Binding-site contacts:
Ligand atom O4' contacts residue HIS1387 of chain 1.A at 3.9 Å.
Ligand atom C4' contacts residue LYS1102 of chain 1.A at 4.4 Å.
Ligand atom OP1 contacts residue LYS1102 of chain 1.A at 4.0 Å.
Ligand atom O5' contacts residue LYS1102 of chain 1.A at 4.5 Å.
Ligand atom O5' contacts residue LEU508 of chain 1.B at 2.3 Å (h-bond).
Ligand atom C3' contacts residue LEU508 of chain 1.B at 3.9 Å (hydrophobic).
Ligand atom O3' contacts residue LYS1102 of chain 1.A at 4.2 Å.
Ligand atom P contacts residue LEU508 of chain 1.B at 4.3 Å.
Ligand atom C5' contacts residue HIS1387 of chain 1.A at 3.6 Å.
Ligand atom OP1 contacts residue ALA1108 of chain 1.A at 4.0 Å.
Ligand atom C4' contacts residue HIS1387 of chain 1.A at 4.0 Å.
Ligand atom C3' contacts residue HIS1387 of chain 1.A at 4.5 Å.
Ligand atom C5' contacts residue LEU508 of chain 1.B at 4.2 Å (hydrophobic).
Ligand atom O5' contacts residue ARG512 of chain 1.B at 4.5 Å.
Ligand atom O3' contacts residue HIS1387 of chain 1.A at 3.6 Å.
Ligand atom C5' contacts residue LYS1102 of chain 1.A at 3.4 Å.
Ligand atom C4' contacts residue HIS1387 of chain 1.A at 3.9 Å.
Ligand atom C1' contacts residue HIS1387 of chain 1.A at 4.3 Å.
Ligand atom C5' contacts residue LEU508 of chain 1.B at 3.2 Å (hydrophobic).
Ligand atom OP1 contacts residue LEU508 of chain 1.B at 3.5 Å.
Ligand atom C4' contacts residue LEU508 of chain 1.B at 3.4 Å (hydrophobic).
Ligand atom O4' contacts residue HIS1387 of chain 1.A at 4.3 Å.
Ligand atom O3' contacts residue LEU508 of chain 1.B at 3.2 Å.

Sequence of chain 1.B:
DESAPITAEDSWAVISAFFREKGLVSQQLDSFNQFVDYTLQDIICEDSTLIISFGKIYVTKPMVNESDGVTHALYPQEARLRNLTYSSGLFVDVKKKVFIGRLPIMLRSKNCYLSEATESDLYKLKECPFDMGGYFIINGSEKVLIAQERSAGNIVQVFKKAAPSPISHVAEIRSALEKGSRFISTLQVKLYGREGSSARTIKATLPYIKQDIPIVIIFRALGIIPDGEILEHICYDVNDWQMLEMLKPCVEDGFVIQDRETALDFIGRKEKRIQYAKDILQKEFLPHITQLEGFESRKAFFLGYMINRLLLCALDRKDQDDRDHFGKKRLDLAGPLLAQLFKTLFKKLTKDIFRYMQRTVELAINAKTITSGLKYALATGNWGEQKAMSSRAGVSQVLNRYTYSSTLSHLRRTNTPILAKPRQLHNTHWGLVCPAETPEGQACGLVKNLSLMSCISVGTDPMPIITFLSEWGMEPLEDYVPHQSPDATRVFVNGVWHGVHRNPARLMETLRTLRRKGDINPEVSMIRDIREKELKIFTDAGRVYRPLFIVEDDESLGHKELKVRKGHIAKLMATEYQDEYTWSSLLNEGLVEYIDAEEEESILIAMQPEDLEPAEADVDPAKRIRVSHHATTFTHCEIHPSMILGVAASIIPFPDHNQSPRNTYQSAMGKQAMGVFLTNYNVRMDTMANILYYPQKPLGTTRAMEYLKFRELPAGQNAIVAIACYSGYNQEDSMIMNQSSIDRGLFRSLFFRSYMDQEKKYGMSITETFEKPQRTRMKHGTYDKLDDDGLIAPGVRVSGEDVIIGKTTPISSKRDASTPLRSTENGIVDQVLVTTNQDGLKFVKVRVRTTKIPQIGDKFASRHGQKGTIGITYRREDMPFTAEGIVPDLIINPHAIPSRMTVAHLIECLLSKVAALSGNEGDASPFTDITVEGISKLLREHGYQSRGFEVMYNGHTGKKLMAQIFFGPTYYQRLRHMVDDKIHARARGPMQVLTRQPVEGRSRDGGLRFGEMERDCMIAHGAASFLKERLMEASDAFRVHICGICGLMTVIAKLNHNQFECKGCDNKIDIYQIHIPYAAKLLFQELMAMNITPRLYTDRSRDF

A small-molecule ligand and the protein it binds are described below.
Small molecule (SMILES): Cc1cn([C@H]2C[C@H](O[P](=O)(O)OC[C@H]3O[C@@H](n4cnc5c(N)ncnc54)C[C@@H]3O[P](=O)(O)OC[C@H]3O[C@@H](n4ccc(N)nc4=O)C[C@@H]3O[P](=O)(O)OC[C@H]3O[C@@H](n4cc(C)c(=O)[nH]c4=O)C[C@@H]3O)[C@@H](CO[P](=O)(O)O[C@H]3C[C@H](n4ccc(N)nc4=O)O[C@@H]3CO[P](=O)(O)O[C@H]3C[C@H](n4cnc5c(N)ncnc54)O[C@@H]3CO)O2)c(=O)[nH]c1=O

Sequence of chain 1.A:
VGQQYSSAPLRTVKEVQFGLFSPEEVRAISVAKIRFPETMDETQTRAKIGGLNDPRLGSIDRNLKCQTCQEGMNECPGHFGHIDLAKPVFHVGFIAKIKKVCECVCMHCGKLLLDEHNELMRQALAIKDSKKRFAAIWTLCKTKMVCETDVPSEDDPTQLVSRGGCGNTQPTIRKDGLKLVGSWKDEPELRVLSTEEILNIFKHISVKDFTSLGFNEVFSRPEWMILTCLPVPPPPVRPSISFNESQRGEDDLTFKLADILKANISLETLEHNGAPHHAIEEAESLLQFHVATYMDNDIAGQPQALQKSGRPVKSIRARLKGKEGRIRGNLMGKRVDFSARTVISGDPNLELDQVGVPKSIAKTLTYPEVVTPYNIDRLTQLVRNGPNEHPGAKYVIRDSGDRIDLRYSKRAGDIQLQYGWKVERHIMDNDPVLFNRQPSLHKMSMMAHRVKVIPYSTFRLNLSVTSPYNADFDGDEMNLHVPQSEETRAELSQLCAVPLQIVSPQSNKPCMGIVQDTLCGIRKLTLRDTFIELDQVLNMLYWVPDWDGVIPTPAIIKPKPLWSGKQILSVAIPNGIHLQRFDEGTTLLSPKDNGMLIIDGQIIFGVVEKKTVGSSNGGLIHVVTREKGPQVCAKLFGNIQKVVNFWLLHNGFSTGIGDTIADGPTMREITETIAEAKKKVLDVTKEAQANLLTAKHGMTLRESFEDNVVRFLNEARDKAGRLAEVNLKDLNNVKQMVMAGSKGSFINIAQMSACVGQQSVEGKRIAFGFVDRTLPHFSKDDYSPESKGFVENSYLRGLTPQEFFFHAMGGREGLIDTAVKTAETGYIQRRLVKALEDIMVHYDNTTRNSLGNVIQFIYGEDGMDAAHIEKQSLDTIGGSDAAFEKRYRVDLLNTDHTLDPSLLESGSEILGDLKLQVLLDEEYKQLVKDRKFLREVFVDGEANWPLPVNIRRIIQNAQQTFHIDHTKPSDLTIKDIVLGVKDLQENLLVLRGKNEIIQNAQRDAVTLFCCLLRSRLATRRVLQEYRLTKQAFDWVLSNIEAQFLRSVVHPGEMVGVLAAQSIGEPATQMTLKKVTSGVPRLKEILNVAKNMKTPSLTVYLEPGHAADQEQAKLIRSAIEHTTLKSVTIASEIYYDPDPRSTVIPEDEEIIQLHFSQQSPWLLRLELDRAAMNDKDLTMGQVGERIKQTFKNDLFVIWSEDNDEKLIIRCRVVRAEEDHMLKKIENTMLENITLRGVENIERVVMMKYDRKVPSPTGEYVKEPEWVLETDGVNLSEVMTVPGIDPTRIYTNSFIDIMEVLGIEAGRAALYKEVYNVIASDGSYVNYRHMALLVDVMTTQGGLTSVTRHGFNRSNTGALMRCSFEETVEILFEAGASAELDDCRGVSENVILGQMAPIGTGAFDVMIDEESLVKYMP